This small molecule binds to this protein.
Small molecule (SMILES): O=C(O)c1nccn1CCn1ccnn1

Binding-site contacts:
Ligand atom C06 contacts residue ZN1 of chain 1.C at 3.0 Å.
Ligand atom C06 contacts residue HIS148 of chain 1.A at 3.8 Å.
Ligand atom O08 contacts residue CYS167 of chain 1.A at 3.6 Å.
Ligand atom C01 contacts residue TRP56 of chain 1.A at 3.5 Å (hydrophobic).
Ligand atom O07 contacts residue HIS148 of chain 1.A at 4.0 Å.
Ligand atom N15 contacts residue ARG174 of chain 1.A at 3.6 Å.
Ligand atom N05 contacts residue ASP87 of chain 1.A at 3.2 Å (salt-bridge).
Ligand atom O08 contacts residue HIS148 of chain 1.A at 3.4 Å.
Ligand atom C13 contacts residue HIS209 of chain 1.A at 3.4 Å.
Ligand atom N14 contacts residue TYR36 of chain 1.A at 3.6 Å.
Ligand atom C09 contacts residue PHE31 of chain 1.A at 3.6 Å (hydrophobic).
Ligand atom C12 contacts residue TYR36 of chain 1.A at 3.4 Å (hydrophobic).
Ligand atom C06 contacts residue ARG174 of chain 1.A at 4.1 Å.
Ligand atom C01 contacts residue ASP87 of chain 1.A at 3.7 Å.
Ligand atom N11 contacts residue TYR36 of chain 1.A at 3.4 Å.
Ligand atom C10 contacts residue PHE31 of chain 1.A at 3.6 Å (hydrophobic).
Ligand atom O08 contacts residue ARG174 of chain 1.A at 4.1 Å.
Ligand atom C04 contacts residue HIS209 of chain 1.A at 3.7 Å.
Ligand atom N05 contacts residue ZN1 of chain 1.C at 2.2 Å.
Ligand atom C13 contacts residue ARG174 of chain 1.A at 4.2 Å.
Ligand atom C13 contacts residue TYR36 of chain 1.A at 3.5 Å (hydrophobic).
Ligand atom O07 contacts residue ARG174 of chain 1.A at 3.0 Å (salt-bridge).
Ligand atom O07 contacts residue ZN1 of chain 1.C at 4.3 Å.
Ligand atom N03 contacts residue ZN1 of chain 1.C at 4.2 Å.
Ligand atom O08 contacts residue HIS209 of chain 1.A at 3.0 Å (h-bond).
Ligand atom C06 contacts residue HIS209 of chain 1.A at 3.6 Å.
Ligand atom C10 contacts residue TYR36 of chain 1.A at 3.7 Å (hydrophobic).
Ligand atom O07 contacts residue ASN179 of chain 1.A at 4.1 Å.
Ligand atom N15 contacts residue TYR36 of chain 1.A at 3.5 Å.
Ligand atom C01 contacts residue HIS209 of chain 1.A at 4.0 Å.
Ligand atom C02 contacts residue TRP56 of chain 1.A at 3.7 Å (hydrophobic).
Ligand atom N14 contacts residue ARG174 of chain 1.A at 3.4 Å (salt-bridge).
Ligand atom N03 contacts residue PHE31 of chain 1.A at 4.3 Å.
Ligand atom C01 contacts residue ZN1 of chain 1.C at 3.4 Å.
Ligand atom C04 contacts residue ZN1 of chain 1.C at 3.0 Å.
Ligand atom C12 contacts residue HIS209 of chain 1.A at 3.8 Å.
Ligand atom N05 contacts residue HIS209 of chain 1.A at 3.2 Å (h-bond).
Ligand atom C02 contacts residue PHE31 of chain 1.A at 3.8 Å (hydrophobic).
Ligand atom O08 contacts residue ZN1 of chain 1.C at 2.4 Å.
Ligand atom N14 contacts residue HIS209 of chain 1.A at 4.2 Å.

Sequence of chain 1.A:
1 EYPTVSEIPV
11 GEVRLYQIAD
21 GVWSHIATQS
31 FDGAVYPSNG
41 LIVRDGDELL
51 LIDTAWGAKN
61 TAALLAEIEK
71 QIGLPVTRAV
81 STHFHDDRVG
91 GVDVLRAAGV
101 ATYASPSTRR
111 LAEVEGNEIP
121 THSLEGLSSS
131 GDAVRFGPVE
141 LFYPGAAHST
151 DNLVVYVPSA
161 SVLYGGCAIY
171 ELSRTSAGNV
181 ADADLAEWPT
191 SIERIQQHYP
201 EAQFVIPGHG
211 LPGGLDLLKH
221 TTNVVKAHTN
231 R